Binding-site contacts:
Ligand atom O3B contacts residue GLY140 of chain 1.C at 3.0 Å (h-bond).
Ligand atom C5' contacts residue GLY136 of chain 1.C at 3.3 Å.
Ligand atom C2 contacts residue ASN213 of chain 1.C at 3.7 Å.
Ligand atom N7 contacts residue LYS237 of chain 1.C at 3.6 Å.
Ligand atom C5 contacts residue LYS33 of chain 1.C at 3.6 Å.
Ligand atom O6 contacts residue LYS36 of chain 1.C at 2.9 Å (salt-bridge).
Ligand atom O1B contacts residue GLN32 of chain 1.C at 3.4 Å (h-bond).
Ligand atom O3' contacts residue GLU175 of chain 1.C at 2.8 Å (salt-bridge).
Ligand atom N1 contacts residue ASN241 of chain 1.C at 2.9 Å (h-bond).
Ligand atom O2B contacts residue VAL141 of chain 1.C at 3.5 Å.
Ligand atom O6 contacts residue ASN241 of chain 1.C at 2.8 Å (h-bond).
Ligand atom N3 contacts residue ASN213 of chain 1.C at 3.5 Å (h-bond).
Ligand atom N7 contacts residue LYS36 of chain 1.C at 3.4 Å (salt-bridge).
Ligand atom O2G contacts residue GLY140 of chain 1.C at 3.4 Å (h-bond).
Ligand atom C6 contacts residue LYS237 of chain 1.C at 3.7 Å.
Ligand atom C5 contacts residue LYS237 of chain 1.C at 3.6 Å.
Ligand atom O2G contacts residue GLY139 of chain 1.C at 3.6 Å.
Ligand atom C4' contacts residue ALA137 of chain 1.C at 3.6 Å (hydrophobic).
Ligand atom S1G contacts residue GLY140 of chain 1.C at 3.6 Å.
Ligand atom O3B contacts residue MG1 of chain 1.M at 3.5 Å.
Ligand atom O2B contacts residue GLY31 of chain 1.C at 2.9 Å.
Ligand atom O3A contacts residue GLY139 of chain 1.C at 3.4 Å.
Ligand atom N2 contacts residue ASN213 of chain 1.C at 3.0 Å (h-bond).
Ligand atom C4 contacts residue LYS33 of chain 1.C at 3.6 Å.
Ligand atom O3G contacts residue MG1 of chain 1.M at 1.9 Å.
Ligand atom O2B contacts residue GLN32 of chain 1.C at 3.5 Å (h-bond).
Ligand atom O2A contacts residue GLN32 of chain 1.C at 3.0 Å (h-bond).
Ligand atom C6 contacts residue LYS33 of chain 1.C at 3.7 Å.
Ligand atom PG contacts residue GLY140 of chain 1.C at 3.6 Å.
Ligand atom N3 contacts residue LYS33 of chain 1.C at 3.7 Å.
Ligand atom PB contacts residue MG1 of chain 1.M at 3.3 Å.
Ligand atom PG contacts residue MG1 of chain 1.M at 3.1 Å.
Ligand atom O6 contacts residue LYS237 of chain 1.C at 3.6 Å.
Ligand atom O2A contacts residue LYS33 of chain 1.C at 2.9 Å (salt-bridge).
Ligand atom O3B contacts residue VAL141 of chain 1.C at 3.2 Å (h-bond).
Ligand atom N2 contacts residue MET216 of chain 1.C at 3.7 Å.
Ligand atom O3B contacts residue GLY139 of chain 1.C at 3.6 Å.
Ligand atom C6 contacts residue ASN241 of chain 1.C at 3.6 Å.
Ligand atom O2B contacts residue GLY142 of chain 1.C at 2.9 Å (h-bond).
Ligand atom O1B contacts residue MG1 of chain 1.M at 2.1 Å.

This small molecule binds to this protein.
Small molecule (SMILES): Nc1nc2c(ncn2[C@@H]2O[C@H](CO[P](=O)(O)O[P](=O)(O)OP(O)(O)=S)[C@@H](O)[C@H]2O)c(=O)[nH]1

Sequence of chain 1.C:
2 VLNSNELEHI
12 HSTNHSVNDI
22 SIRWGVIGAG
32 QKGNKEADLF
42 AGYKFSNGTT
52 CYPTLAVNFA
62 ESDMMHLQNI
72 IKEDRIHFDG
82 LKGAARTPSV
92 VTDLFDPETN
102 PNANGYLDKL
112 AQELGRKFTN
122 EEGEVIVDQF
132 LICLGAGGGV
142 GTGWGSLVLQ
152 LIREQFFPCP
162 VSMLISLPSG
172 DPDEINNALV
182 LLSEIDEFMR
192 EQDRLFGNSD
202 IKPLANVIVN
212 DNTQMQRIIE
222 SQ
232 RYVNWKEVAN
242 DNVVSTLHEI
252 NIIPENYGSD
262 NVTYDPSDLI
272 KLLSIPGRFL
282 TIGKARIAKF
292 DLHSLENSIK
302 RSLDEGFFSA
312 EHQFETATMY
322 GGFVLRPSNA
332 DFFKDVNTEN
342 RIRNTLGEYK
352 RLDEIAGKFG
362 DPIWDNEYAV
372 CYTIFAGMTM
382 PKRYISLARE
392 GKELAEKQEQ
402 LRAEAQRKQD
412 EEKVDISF